The small molecule below binds the protein below.
Small molecule (SMILES): CC(C)NC[C@H](O)c1ccc(F)cc1

Sequence of chain 1.B:
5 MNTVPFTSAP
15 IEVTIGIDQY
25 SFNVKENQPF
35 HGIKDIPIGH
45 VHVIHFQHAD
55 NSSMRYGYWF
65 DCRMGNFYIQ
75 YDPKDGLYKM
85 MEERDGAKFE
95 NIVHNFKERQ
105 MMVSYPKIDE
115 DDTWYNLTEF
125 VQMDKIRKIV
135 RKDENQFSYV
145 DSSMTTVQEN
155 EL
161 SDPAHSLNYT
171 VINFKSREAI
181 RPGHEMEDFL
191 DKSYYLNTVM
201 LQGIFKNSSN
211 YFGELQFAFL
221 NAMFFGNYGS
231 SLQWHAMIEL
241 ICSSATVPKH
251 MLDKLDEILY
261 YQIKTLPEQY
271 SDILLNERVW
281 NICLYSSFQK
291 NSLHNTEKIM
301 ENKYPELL

Binding-site contacts:
Ligand atom F contacts residue ILE130 of chain 1.B at 3.4 Å.
Ligand atom C6 contacts residue ASN210 of chain 1.B at 3.5 Å.
Ligand atom C8 contacts residue LYS129 of chain 1.B at 3.8 Å.
Ligand atom C2 contacts residue LYS132 of chain 1.B at 3.0 Å.
Ligand atom C9 contacts residue LYS129 of chain 1.B at 3.6 Å.
Ligand atom N contacts residue PHE205 of chain 1.B at 4.2 Å.
Ligand atom C6 contacts residue LYS129 of chain 1.B at 3.7 Å.
Ligand atom C9 contacts residue ILE133 of chain 1.B at 4.2 Å (hydrophobic).
Ligand atom C8 contacts residue GLU214 of chain 1.B at 4.0 Å.
Ligand atom C5 contacts residue GLU214 of chain 1.B at 3.9 Å.
Ligand atom C5 contacts residue ASN210 of chain 1.B at 3.9 Å.
Ligand atom C4 contacts residue ASN210 of chain 1.B at 3.6 Å.
Ligand atom C4 contacts residue GLU214 of chain 1.B at 3.5 Å.
Ligand atom C7 contacts residue GLY213 of chain 1.B at 3.5 Å.
Ligand atom C10 contacts residue LYS129 of chain 1.B at 3.4 Å.
Ligand atom C7 contacts residue GLU214 of chain 1.B at 3.6 Å.
Ligand atom F contacts residue GLN126 of chain 1.B at 3.5 Å.
Ligand atom F contacts residue PHE124 of chain 1.B at 4.1 Å.
Ligand atom C contacts residue PHE205 of chain 1.B at 4.0 Å (hydrophobic).
Ligand atom C3 contacts residue ASN210 of chain 1.B at 3.7 Å.
Ligand atom C9 contacts residue PHE217 of chain 1.B at 4.0 Å (hydrophobic).
Ligand atom O contacts residue GLU214 of chain 1.B at 2.7 Å (salt-bridge).
Ligand atom C6 contacts residue GLY213 of chain 1.B at 3.9 Å.
Ligand atom C1 contacts residue LYS132 of chain 1.B at 3.8 Å.
Ligand atom F contacts residue VAL125 of chain 1.B at 3.3 Å.
Ligand atom O contacts residue ILE133 of chain 1.B at 3.5 Å.
Ligand atom C7 contacts residue PHE124 of chain 1.B at 3.5 Å (hydrophobic).
Ligand atom C7 contacts residue LYS129 of chain 1.B at 3.6 Å.
Ligand atom C9 contacts residue GLU214 of chain 1.B at 4.1 Å.
Ligand atom F contacts residue GLY213 of chain 1.B at 3.9 Å.
Ligand atom C5 contacts residue LYS129 of chain 1.B at 4.0 Å.
Ligand atom C10 contacts residue ILE133 of chain 1.B at 3.4 Å (hydrophobic).
Ligand atom N contacts residue ASN210 of chain 1.B at 3.4 Å (h-bond).
Ligand atom C9 contacts residue ILE130 of chain 1.B at 3.8 Å (hydrophobic).
Ligand atom C contacts residue THR170 of chain 1.B at 3.6 Å.
Ligand atom F contacts residue PHE217 of chain 1.B at 4.0 Å.
Ligand atom C10 contacts residue GLU214 of chain 1.B at 4.0 Å.
Ligand atom C8 contacts residue GLY213 of chain 1.B at 3.8 Å.
Ligand atom C6 contacts residue GLU214 of chain 1.B at 3.6 Å.
Ligand atom C contacts residue GLU214 of chain 1.B at 3.9 Å.